Binding-site contacts:
Ligand atom O4 contacts residue LYS475 of chain 1.A at 2.8 Å (salt-bridge).
Ligand atom C2 contacts residue GLU348 of chain 1.A at 3.5 Å.
Ligand atom O2 contacts residue HIS347 of chain 1.A at 3.6 Å.
Ligand atom O3 contacts residue HIS351 of chain 1.A at 3.6 Å.
Ligand atom O3 contacts residue TYR487 of chain 1.A at 2.8 Å (h-bond).
Ligand atom O2 contacts residue GLU348 of chain 1.A at 2.7 Å (salt-bridge).
Ligand atom O4 contacts residue HIS477 of chain 1.A at 3.4 Å.
Ligand atom N1 contacts residue GLU348 of chain 1.A at 3.4 Å (salt-bridge).
Ligand atom C7 contacts residue GLY1 of chain 1.B at 3.5 Å.
Ligand atom C6 contacts residue TYR487 of chain 1.A at 3.7 Å (hydrophobic).
Ligand atom C9 contacts residue GLN245 of chain 1.A at 3.3 Å.
Ligand atom O3 contacts residue GLU375 of chain 1.A at 3.1 Å (salt-bridge).
Ligand atom C6 contacts residue PHE421 of chain 1.A at 3.7 Å (hydrophobic).
Ligand atom C4 contacts residue TYR487 of chain 1.A at 3.5 Å (hydrophobic).
Ligand atom O5 contacts residue GLN245 of chain 1.A at 3.2 Å (h-bond).
Ligand atom C9 contacts residue TYR484 of chain 1.A at 3.5 Å (hydrophobic).
Ligand atom O3 contacts residue HIS347 of chain 1.A at 3.5 Å (h-bond).
Ligand atom C4 contacts residue HIS317 of chain 1.A at 3.8 Å.
Ligand atom N1 contacts residue ALA318 of chain 1.A at 3.0 Å (h-bond).
Ligand atom C1 contacts residue HIS317 of chain 1.A at 3.6 Å.
Ligand atom C10 contacts residue GLU348 of chain 1.A at 3.5 Å.
Ligand atom C4 contacts residue ALA318 of chain 1.A at 3.5 Å (hydrophobic).
Ligand atom O4 contacts residue GLN245 of chain 1.A at 3.1 Å (h-bond).
Ligand atom C17 contacts residue PHE476 of chain 1.A at 3.7 Å (hydrophobic).
Ligand atom C15 contacts residue TYR487 of chain 1.A at 3.8 Å (hydrophobic).
Ligand atom O1 contacts residue HIS477 of chain 1.A at 3.0 Å.
Ligand atom C14 contacts residue ALA318 of chain 1.A at 3.4 Å (hydrophobic).
Ligand atom O4 contacts residue TYR484 of chain 1.A at 2.6 Å (h-bond).
Ligand atom O2 contacts residue ZN1 of chain 1.C at 2.7 Å.
Ligand atom C5 contacts residue TYR484 of chain 1.A at 3.8 Å (hydrophobic).
Ligand atom C3 contacts residue TYR487 of chain 1.A at 3.6 Å (hydrophobic).
Ligand atom C2 contacts residue HIS317 of chain 1.A at 3.8 Å.
Ligand atom N1 contacts residue HIS317 of chain 1.A at 3.3 Å (h-bond).
Ligand atom C3 contacts residue ZN1 of chain 1.C at 2.6 Å.
Ligand atom C21 contacts residue VAL482 of chain 1.A at 3.6 Å (hydrophobic).
Ligand atom O3 contacts residue ZN1 of chain 1.C at 2.0 Å.
Ligand atom C3 contacts residue HIS347 of chain 1.A at 3.8 Å.
Ligand atom O1 contacts residue HIS317 of chain 1.A at 2.7 Å (h-bond).
Ligand atom O2 contacts residue HIS351 of chain 1.A at 3.4 Å (h-bond).
Ligand atom C3 contacts residue GLU348 of chain 1.A at 3.6 Å.

A small-molecule ligand and the protein it binds are described below.
Small molecule (SMILES): C[C@H](N[C@@H](CCc1ccccc1)C(=O)O)C(=O)N1CCC[C@H]1C(=O)O

Sequence of chain 1.A:
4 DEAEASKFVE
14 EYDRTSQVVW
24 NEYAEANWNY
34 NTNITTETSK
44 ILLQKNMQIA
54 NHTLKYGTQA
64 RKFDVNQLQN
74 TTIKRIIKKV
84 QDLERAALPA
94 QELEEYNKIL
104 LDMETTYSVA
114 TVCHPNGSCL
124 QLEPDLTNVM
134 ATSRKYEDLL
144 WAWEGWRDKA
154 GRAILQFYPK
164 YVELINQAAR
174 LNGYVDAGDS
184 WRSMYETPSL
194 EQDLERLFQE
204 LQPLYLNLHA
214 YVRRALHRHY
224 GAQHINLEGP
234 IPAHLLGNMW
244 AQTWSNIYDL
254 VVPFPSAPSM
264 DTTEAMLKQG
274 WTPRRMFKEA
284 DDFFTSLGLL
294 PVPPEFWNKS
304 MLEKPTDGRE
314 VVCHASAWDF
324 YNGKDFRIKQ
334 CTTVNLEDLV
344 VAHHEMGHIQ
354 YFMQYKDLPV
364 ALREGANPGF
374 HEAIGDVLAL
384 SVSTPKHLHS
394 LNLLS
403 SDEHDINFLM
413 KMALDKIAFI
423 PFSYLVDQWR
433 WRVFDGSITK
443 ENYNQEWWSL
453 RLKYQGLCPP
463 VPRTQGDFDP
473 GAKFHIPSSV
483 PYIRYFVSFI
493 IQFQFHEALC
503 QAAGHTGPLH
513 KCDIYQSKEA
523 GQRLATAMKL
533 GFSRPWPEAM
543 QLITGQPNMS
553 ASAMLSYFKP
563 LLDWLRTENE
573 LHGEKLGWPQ